Binding-site contacts:
Ligand atom C1' contacts residue TRP47 of chain 16.E at 4.3 Å (hydrophobic).
Ligand atom C2 contacts residue TRP47 of chain 16.E at 3.8 Å (hydrophobic).
Ligand atom O4' contacts residue GLU140 of chain 16.E at 4.1 Å.
Ligand atom N1 contacts residue TRP47 of chain 16.E at 3.8 Å.
Ligand atom N7 contacts residue TRP47 of chain 16.E at 4.0 Å.
Ligand atom O2' contacts residue GLU140 of chain 16.E at 3.0 Å (salt-bridge).
Ligand atom C1' contacts residue LYS143 of chain 16.E at 4.0 Å.
Ligand atom N3 contacts residue TRP47 of chain 16.E at 3.9 Å.
Ligand atom N9 contacts residue TRP47 of chain 16.E at 4.0 Å.
Ligand atom C8 contacts residue TRP47 of chain 16.E at 4.0 Å (hydrophobic).
Ligand atom C5 contacts residue TRP47 of chain 16.E at 4.0 Å (hydrophobic).
Ligand atom C1' contacts residue GLU140 of chain 16.E at 3.2 Å.
Ligand atom OP1 contacts residue LYS45 of chain 11.F at 4.3 Å.
Ligand atom O4' contacts residue TRP47 of chain 16.E at 4.0 Å.
Ligand atom C4 contacts residue TRP47 of chain 16.E at 3.9 Å (hydrophobic).
Ligand atom C2' contacts residue GLU140 of chain 16.E at 3.5 Å.
Ligand atom N9 contacts residue LYS143 of chain 16.E at 3.8 Å.
Ligand atom O4' contacts residue LYS143 of chain 16.E at 4.2 Å.
Ligand atom N9 contacts residue GLU140 of chain 16.E at 4.1 Å.
Ligand atom N6 contacts residue TRP47 of chain 16.E at 4.2 Å.
Ligand atom C2' contacts residue LYS143 of chain 16.E at 4.5 Å.
Ligand atom C6 contacts residue TRP47 of chain 16.E at 3.9 Å (hydrophobic).
Ligand atom C8 contacts residue LYS143 of chain 16.E at 2.8 Å.
Ligand atom C8 contacts residue GLU140 of chain 16.E at 4.1 Å.
Ligand atom N7 contacts residue LYS143 of chain 16.E at 3.7 Å.

Sequence of chain 16.E:
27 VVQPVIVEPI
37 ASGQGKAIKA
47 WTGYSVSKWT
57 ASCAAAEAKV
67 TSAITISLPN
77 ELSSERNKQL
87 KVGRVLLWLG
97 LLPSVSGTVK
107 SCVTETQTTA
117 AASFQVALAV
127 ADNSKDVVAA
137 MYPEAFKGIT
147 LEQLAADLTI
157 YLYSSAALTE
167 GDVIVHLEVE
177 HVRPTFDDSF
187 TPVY

Sequence of chain 11.F:
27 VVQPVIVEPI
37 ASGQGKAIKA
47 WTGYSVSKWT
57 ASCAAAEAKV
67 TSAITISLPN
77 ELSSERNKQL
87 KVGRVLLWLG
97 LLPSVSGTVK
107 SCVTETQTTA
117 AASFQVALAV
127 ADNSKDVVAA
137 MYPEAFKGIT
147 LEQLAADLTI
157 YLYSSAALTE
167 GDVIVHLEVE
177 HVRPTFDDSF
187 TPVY

This small molecule binds to this protein.
Small molecule (SMILES): Nc1ncnc2c1ncn2[C@@H]1O[C@H](COP(=O)=O)[C@@H](O[P](=O)(O)OC[C@H]2O[C@@H](n3ccc(=O)[nH]c3=O)[C@H](O)[C@@H]2O)[C@H]1O